Sequence of chain 1.M:
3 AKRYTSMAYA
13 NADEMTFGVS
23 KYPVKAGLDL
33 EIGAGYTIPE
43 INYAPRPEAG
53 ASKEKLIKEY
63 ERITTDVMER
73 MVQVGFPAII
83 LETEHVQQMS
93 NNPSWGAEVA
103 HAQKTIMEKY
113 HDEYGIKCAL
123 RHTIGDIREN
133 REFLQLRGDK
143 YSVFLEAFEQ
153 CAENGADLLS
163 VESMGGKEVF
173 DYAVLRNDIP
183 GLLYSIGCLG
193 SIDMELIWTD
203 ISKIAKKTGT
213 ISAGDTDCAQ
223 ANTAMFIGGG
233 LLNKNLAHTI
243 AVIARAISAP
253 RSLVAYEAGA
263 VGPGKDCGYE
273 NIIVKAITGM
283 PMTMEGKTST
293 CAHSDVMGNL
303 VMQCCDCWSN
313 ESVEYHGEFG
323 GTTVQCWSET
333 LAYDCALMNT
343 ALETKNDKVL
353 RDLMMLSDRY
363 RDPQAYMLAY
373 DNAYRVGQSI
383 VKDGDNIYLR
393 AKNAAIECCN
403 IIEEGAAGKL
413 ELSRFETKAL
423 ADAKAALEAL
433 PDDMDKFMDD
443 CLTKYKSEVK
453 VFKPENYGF

Sequence of chain 1.P:
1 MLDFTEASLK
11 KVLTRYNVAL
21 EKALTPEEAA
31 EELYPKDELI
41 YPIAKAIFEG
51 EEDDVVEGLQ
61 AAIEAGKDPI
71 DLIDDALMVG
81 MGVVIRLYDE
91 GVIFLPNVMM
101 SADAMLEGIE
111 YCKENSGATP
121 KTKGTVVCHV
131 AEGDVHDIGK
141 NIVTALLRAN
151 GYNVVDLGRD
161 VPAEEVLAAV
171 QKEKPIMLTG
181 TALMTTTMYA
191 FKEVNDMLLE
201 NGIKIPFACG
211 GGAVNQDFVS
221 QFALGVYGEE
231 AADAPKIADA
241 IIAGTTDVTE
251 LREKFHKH

The small molecule below binds the protein below.
Small molecule (SMILES): CC1=C2N3C(=CC4N5C(=C(C)C6N7[C@H]([C@H](CC(N)=O)[C@@]6(C)CCC(=O)NC[C@@H](C)O[P](=O)(O)O[C@H]6[C@@H](O)[C@@H](n8cnc9cc(O)ccc98)O[C@@H]6CO)[C@]6(C)N(C1[C@@H](CCC(N)=O)[C@]6(C)CC(N)=O)[Co]357)[C@@H](CCC(N)=O)C4(C)C)[C@@H](CCC(N)=O)[C@]2(C)CC(N)=O

Binding-site contacts:
Ligand atom C1R contacts residue GLU229 of chain 1.P at 3.4 Å.
Ligand atom O51 contacts residue ILE138 of chain 1.P at 3.1 Å (h-bond).
Ligand atom O5 contacts residue GLY212 of chain 1.P at 2.9 Å (h-bond).
Ligand atom O5B contacts residue ALA208 of chain 1.P at 2.8 Å (h-bond).
Ligand atom O4 contacts residue LEU183 of chain 1.P at 3.2 Å.
Ligand atom O51 contacts residue HIS136 of chain 1.P at 3.3 Å.
Ligand atom N23 contacts residue HIS136 of chain 1.P at 2.9 Å (h-bond).
Ligand atom O51 contacts residue ASP137 of chain 1.P at 2.5 Å (salt-bridge).
Ligand atom N33 contacts residue MET184 of chain 1.P at 3.4 Å.
Ligand atom N45 contacts residue GLY133 of chain 1.P at 3.0 Å (h-bond).
Ligand atom O44 contacts residue HIS136 of chain 1.P at 3.3 Å.
Ligand atom C20 contacts residue HIS136 of chain 1.P at 3.4 Å.
Ligand atom N33 contacts residue PHE321 of chain 1.M at 3.3 Å.
Ligand atom O8R contacts residue ALA231 of chain 1.P at 3.0 Å (h-bond).
Ligand atom C14 contacts residue HIS136 of chain 1.P at 3.4 Å.
Ligand atom C53 contacts residue THR225 of chain 1.O at 3.5 Å.
Ligand atom C2B contacts residue GLY211 of chain 1.P at 3.4 Å.
Ligand atom C2R contacts residue GLU229 of chain 1.P at 3.2 Å.
Ligand atom N62 contacts residue PHE228 of chain 1.O at 3.5 Å.
Ligand atom O63 contacts residue PHE321 of chain 1.M at 3.1 Å (h-bond).
Ligand atom N52 contacts residue ASP137 of chain 1.P at 3.4 Å.
Ligand atom N52 contacts residue ASP173 of chain 1.O at 3.4 Å (salt-bridge).
Ligand atom CO contacts residue HIS136 of chain 1.P at 2.5 Å.
Ligand atom C56 contacts residue LEU183 of chain 1.P at 3.4 Å (hydrophobic).
Ligand atom O7R contacts residue GLY211 of chain 1.P at 2.8 Å (h-bond).
Ligand atom O63 contacts residue ALA294 of chain 1.O at 3.3 Å (h-bond).
Ligand atom N33 contacts residue THR185 of chain 1.P at 2.9 Å (h-bond).
Ligand atom C7B contacts residue GLY228 of chain 1.P at 3.3 Å.
Ligand atom N21 contacts residue HIS136 of chain 1.P at 3.3 Å (h-bond).
Ligand atom C20 contacts residue LEU183 of chain 1.P at 3.4 Å (hydrophobic).
Ligand atom N22 contacts residue HIS136 of chain 1.P at 3.1 Å (h-bond).
Ligand atom N24 contacts residue HIS136 of chain 1.P at 3.4 Å (h-bond).
Ligand atom N52 contacts residue ILE138 of chain 1.P at 3.4 Å.
Ligand atom O44 contacts residue VAL135 of chain 1.P at 2.8 Å (h-bond).
Ligand atom C11 contacts residue HIS136 of chain 1.P at 3.5 Å.
Ligand atom O5B contacts residue THR179 of chain 1.P at 3.3 Å.
Ligand atom N3B contacts residue THR181 of chain 1.P at 2.6 Å (h-bond).
Ligand atom C32 contacts residue PHE321 of chain 1.M at 3.4 Å (hydrophobic).
Ligand atom O34 contacts residue THR185 of chain 1.P at 2.9 Å (h-bond).
Ligand atom C9B contacts residue VAL143 of chain 1.P at 3.4 Å (hydrophobic).

Sequence of chain 1.O:
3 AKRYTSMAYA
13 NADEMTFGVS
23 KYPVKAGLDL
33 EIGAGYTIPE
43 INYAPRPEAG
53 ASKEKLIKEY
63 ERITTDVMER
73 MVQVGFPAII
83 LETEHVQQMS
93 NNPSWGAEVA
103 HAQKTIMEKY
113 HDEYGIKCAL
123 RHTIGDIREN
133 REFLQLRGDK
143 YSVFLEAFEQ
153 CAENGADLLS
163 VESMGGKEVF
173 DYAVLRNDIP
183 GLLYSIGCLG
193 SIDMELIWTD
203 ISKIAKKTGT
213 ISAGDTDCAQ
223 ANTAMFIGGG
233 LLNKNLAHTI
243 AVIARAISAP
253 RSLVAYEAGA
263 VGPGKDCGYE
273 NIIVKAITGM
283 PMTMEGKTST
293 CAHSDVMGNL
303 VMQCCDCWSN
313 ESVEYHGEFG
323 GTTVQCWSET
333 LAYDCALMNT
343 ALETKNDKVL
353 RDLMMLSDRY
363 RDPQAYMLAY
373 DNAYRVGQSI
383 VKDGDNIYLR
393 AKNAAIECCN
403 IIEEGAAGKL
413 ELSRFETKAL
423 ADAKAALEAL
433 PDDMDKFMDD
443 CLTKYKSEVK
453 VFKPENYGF